Binding-site contacts:
Ligand atom C07 contacts residue MET372 of chain 1.A at 3.2 Å (hydrophobic).
Ligand atom O18 contacts residue TYR403 of chain 1.A at 2.5 Å (h-bond).
Ligand atom C11 contacts residue ASN368 of chain 1.A at 3.8 Å.
Ligand atom C06 contacts residue PHE318 of chain 1.A at 3.8 Å (hydrophobic).
Ligand atom C07 contacts residue PHE318 of chain 1.A at 3.2 Å (hydrophobic).
Ligand atom C02 contacts residue PRO317 of chain 1.A at 3.4 Å (hydrophobic).
Ligand atom C19 contacts residue ALA55 of chain 1.A at 3.2 Å (hydrophobic).
Ligand atom O18 contacts residue TYR97 of chain 1.A at 4.0 Å.
Ligand atom N16 contacts residue TYR403 of chain 1.A at 3.7 Å.
Ligand atom C05 contacts residue HIS319 of chain 1.A at 3.9 Å.
Ligand atom N16 contacts residue TYR97 of chain 1.A at 3.4 Å (h-bond).
Ligand atom O20 contacts residue GLY320 of chain 1.A at 3.4 Å.
Ligand atom N15 contacts residue TYR97 of chain 1.A at 3.6 Å.
Ligand atom C11 contacts residue HIS319 of chain 1.A at 3.9 Å.
Ligand atom C03 contacts residue FAD1 of chain 1.C at 3.1 Å.
Ligand atom O20 contacts residue ALA55 of chain 1.A at 3.0 Å.
Ligand atom C17 contacts residue TYR403 of chain 1.A at 3.7 Å (hydrophobic).
Ligand atom CL contacts residue PHE318 of chain 1.A at 3.9 Å.
Ligand atom C04 contacts residue FAD1 of chain 1.C at 3.9 Å.
Ligand atom N13 contacts residue ASN368 of chain 1.A at 3.6 Å (h-bond).
Ligand atom C01 contacts residue FAD1 of chain 1.C at 3.7 Å.
Ligand atom C01 contacts residue ILE223 of chain 1.A at 3.4 Å (hydrophobic).
Ligand atom C05 contacts residue GLY320 of chain 1.A at 3.8 Å.
Ligand atom CL contacts residue MET372 of chain 1.A at 3.7 Å.
Ligand atom N10 contacts residue HIS319 of chain 1.A at 3.8 Å.
Ligand atom CL contacts residue PHE237 of chain 1.A at 4.0 Å.
Ligand atom O20 contacts residue FAD1 of chain 1.C at 3.7 Å.
Ligand atom C08 contacts residue PRO317 of chain 1.A at 3.5 Å (hydrophobic).
Ligand atom C03 contacts residue GLY320 of chain 1.A at 3.5 Å.
Ligand atom C12 contacts residue TYR403 of chain 1.A at 3.6 Å (hydrophobic).
Ligand atom CL contacts residue ILE223 of chain 1.A at 3.9 Å.
Ligand atom CL contacts residue PRO317 of chain 1.A at 3.8 Å.
Ligand atom C19 contacts residue LEU212 of chain 1.A at 3.6 Å (hydrophobic).
Ligand atom N14 contacts residue ARG83 of chain 1.A at 3.0 Å (salt-bridge).
Ligand atom C02 contacts residue ILE223 of chain 1.A at 3.8 Å (hydrophobic).
Ligand atom N13 contacts residue TYR403 of chain 1.A at 3.7 Å.
Ligand atom C04 contacts residue GLY320 of chain 1.A at 3.4 Å.
Ligand atom N15 contacts residue ARG83 of chain 1.A at 3.0 Å (salt-bridge).
Ligand atom C11 contacts residue TYR403 of chain 1.A at 3.8 Å (hydrophobic).
Ligand atom C01 contacts residue PRO317 of chain 1.A at 3.5 Å (hydrophobic).

The small molecule below binds the protein below.
Small molecule (SMILES): Cc1cc2c(c(C)c1Cl)N(Cc1nnn[nH]1)C(=O)CO2

Sequence of chain 1.A:
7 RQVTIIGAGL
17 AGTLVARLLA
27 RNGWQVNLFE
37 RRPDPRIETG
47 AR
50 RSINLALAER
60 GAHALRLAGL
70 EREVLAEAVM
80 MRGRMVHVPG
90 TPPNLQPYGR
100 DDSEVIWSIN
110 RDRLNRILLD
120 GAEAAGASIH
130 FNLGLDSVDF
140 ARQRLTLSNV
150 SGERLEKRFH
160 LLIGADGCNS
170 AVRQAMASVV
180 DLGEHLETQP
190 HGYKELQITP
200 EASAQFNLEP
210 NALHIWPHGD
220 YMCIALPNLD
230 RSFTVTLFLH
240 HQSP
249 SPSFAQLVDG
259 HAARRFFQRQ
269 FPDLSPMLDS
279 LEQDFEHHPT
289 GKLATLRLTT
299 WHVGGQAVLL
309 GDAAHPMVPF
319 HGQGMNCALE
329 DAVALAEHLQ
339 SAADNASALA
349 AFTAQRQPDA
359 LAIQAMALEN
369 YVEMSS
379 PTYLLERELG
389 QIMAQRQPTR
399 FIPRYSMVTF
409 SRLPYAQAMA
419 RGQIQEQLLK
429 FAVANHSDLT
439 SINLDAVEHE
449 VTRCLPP